Sequence of chain 1.A:
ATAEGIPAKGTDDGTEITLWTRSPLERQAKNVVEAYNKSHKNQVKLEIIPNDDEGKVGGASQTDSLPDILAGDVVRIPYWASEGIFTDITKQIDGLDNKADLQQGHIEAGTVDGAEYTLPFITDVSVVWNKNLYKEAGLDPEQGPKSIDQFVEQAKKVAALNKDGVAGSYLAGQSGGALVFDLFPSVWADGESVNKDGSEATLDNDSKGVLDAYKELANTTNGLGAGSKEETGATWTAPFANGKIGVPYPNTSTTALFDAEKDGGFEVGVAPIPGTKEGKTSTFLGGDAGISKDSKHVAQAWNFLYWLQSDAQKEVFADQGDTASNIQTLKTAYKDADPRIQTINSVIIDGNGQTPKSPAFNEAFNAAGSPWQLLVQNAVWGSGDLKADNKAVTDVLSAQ

A small-molecule ligand and the protein it binds are described below.
Small molecule (SMILES): OC[C@@H]1O[C@H](O[C@@H]2[C@@H](O)[C@H](CO)O[C@H]2O)[C@H](O)[C@H]1O

Binding-site contacts:
Ligand atom O1 contacts residue TRP269 of chain 1.A at 3.4 Å.
Ligand atom C4 contacts residue PHE212 of chain 1.A at 3.8 Å (hydrophobic).
Ligand atom C5 contacts residue GLY208 of chain 1.A at 3.8 Å.
Ligand atom O3 contacts residue ASN402 of chain 1.A at 3.9 Å.
Ligand atom O3 contacts residue GLY321 of chain 1.A at 3.0 Å (h-bond).
Ligand atom O3 contacts residue ALA209 of chain 1.A at 3.8 Å.
Ligand atom C4 contacts residue TRP269 of chain 1.A at 3.6 Å (hydrophobic).
Ligand atom O1 contacts residue PRO284 of chain 1.A at 3.9 Å.
Ligand atom C2 contacts residue ARG51 of chain 1.A at 3.9 Å.
Ligand atom C2 contacts residue ASP154 of chain 1.A at 3.3 Å.
Ligand atom O3 contacts residue ARG51 of chain 1.A at 3.9 Å.
Ligand atom C3 contacts residue ASP103 of chain 1.A at 3.3 Å.
Ligand atom O4 contacts residue PHE212 of chain 1.A at 3.3 Å.
Ligand atom O4 contacts residue GLY208 of chain 1.A at 3.7 Å.
Ligand atom C2 contacts residue ARG51 of chain 1.A at 3.8 Å.
Ligand atom O5 contacts residue ASP103 of chain 1.A at 2.5 Å (salt-bridge).
Ligand atom C5 contacts residue ASP103 of chain 1.A at 3.4 Å.
Ligand atom C2 contacts residue GLY321 of chain 1.A at 3.8 Å.
Ligand atom C1 contacts residue TRP269 of chain 1.A at 3.9 Å (hydrophobic).
Ligand atom O2 contacts residue GLY321 of chain 1.A at 3.5 Å (h-bond).
Ligand atom C3 contacts residue ARG51 of chain 1.A at 3.8 Å.
Ligand atom O2 contacts residue ARG51 of chain 1.A at 2.8 Å (salt-bridge).
Ligand atom O5 contacts residue GLY208 of chain 1.A at 3.9 Å.
Ligand atom O3 contacts residue GLY320 of chain 1.A at 3.4 Å.
Ligand atom C1 contacts residue ASP154 of chain 1.A at 3.7 Å.
Ligand atom C5 contacts residue ASN80 of chain 1.A at 3.8 Å.
Ligand atom O3 contacts residue GLY208 of chain 1.A at 3.4 Å.
Ligand atom C5 contacts residue SER206 of chain 1.A at 3.7 Å.
Ligand atom C1 contacts residue PHE212 of chain 1.A at 3.7 Å (hydrophobic).
Ligand atom O2 contacts residue ARG51 of chain 1.A at 3.2 Å (salt-bridge).
Ligand atom C4 contacts residue ASP103 of chain 1.A at 3.9 Å.
Ligand atom C4 contacts residue PHE318 of chain 1.A at 3.9 Å (hydrophobic).
Ligand atom O3 contacts residue ASP103 of chain 1.A at 2.7 Å (salt-bridge).
Ligand atom C3 contacts residue ASN80 of chain 1.A at 3.6 Å.
Ligand atom C2 contacts residue PHE212 of chain 1.A at 3.8 Å (hydrophobic).
Ligand atom O4 contacts residue TRP269 of chain 1.A at 3.0 Å (h-bond).
Ligand atom C3 contacts residue ARG51 of chain 1.A at 3.9 Å.
Ligand atom O5 contacts residue ASN80 of chain 1.A at 3.4 Å.
Ligand atom O2 contacts residue ASP154 of chain 1.A at 2.5 Å (salt-bridge).
Ligand atom O5 contacts residue ASN402 of chain 1.A at 3.0 Å (h-bond).